Binding-site contacts:
Ligand atom O5 contacts residue THR204 of chain 1.C at 4.4 Å.
Ligand atom C3 contacts residue ASN202 of chain 1.C at 3.8 Å.
Ligand atom C8 contacts residue ASN202 of chain 1.C at 4.4 Å.
Ligand atom C2 contacts residue ASN202 of chain 1.C at 2.5 Å.
Ligand atom N2 contacts residue ASN202 of chain 1.C at 2.9 Å (h-bond).
Ligand atom C6 contacts residue THR204 of chain 1.C at 4.2 Å.
Ligand atom C5 contacts residue ASN202 of chain 1.C at 3.6 Å.
Ligand atom O7 contacts residue ASN202 of chain 1.C at 3.2 Å (h-bond).
Ligand atom C6 contacts residue ASN202 of chain 1.C at 4.2 Å.
Ligand atom C4 contacts residue ASN202 of chain 1.C at 4.3 Å.
Ligand atom O5 contacts residue ASN202 of chain 1.C at 2.4 Å (h-bond).
Ligand atom C7 contacts residue ASN202 of chain 1.C at 3.2 Å.
Ligand atom C1 contacts residue ASN202 of chain 1.C at 1.4 Å.

Sequence of chain 1.C:
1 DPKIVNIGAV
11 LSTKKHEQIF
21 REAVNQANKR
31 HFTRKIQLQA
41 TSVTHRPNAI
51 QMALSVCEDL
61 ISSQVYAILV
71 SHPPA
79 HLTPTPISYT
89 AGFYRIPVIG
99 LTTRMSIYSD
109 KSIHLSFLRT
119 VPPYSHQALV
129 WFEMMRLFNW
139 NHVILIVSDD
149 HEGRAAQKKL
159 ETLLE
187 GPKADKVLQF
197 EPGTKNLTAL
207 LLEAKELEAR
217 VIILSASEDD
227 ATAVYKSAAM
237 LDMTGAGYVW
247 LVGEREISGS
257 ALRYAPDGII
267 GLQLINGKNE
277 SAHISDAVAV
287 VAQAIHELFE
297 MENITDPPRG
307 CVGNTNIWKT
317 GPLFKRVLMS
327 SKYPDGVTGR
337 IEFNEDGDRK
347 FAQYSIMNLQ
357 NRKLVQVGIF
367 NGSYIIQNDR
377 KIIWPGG

A small-molecule ligand and the protein it binds are described below.
Small molecule (SMILES): CC(=O)N[C@@H]1[C@@H](O)[C@H](O)[C@@H](CO)O[C@H]1O